Binding-site contacts:
Ligand atom C5 contacts residue ASN144 of chain 2.B at 3.3 Å.
Ligand atom C7 contacts residue ASN144 of chain 2.B at 4.4 Å.
Ligand atom N2 contacts residue ASN144 of chain 2.B at 3.1 Å (h-bond).
Ligand atom C2 contacts residue ASN144 of chain 2.B at 2.8 Å.
Ligand atom C6 contacts residue ASN144 of chain 2.B at 4.4 Å.
Ligand atom C1 contacts residue ASN144 of chain 2.B at 1.4 Å.
Ligand atom C4 contacts residue ASN144 of chain 2.B at 4.1 Å.
Ligand atom O5 contacts residue ASN144 of chain 2.B at 2.4 Å (h-bond).
Ligand atom C3 contacts residue ASN144 of chain 2.B at 3.6 Å.
Ligand atom O6 contacts residue ASN144 of chain 2.B at 4.5 Å.

Sequence of chain 2.B:
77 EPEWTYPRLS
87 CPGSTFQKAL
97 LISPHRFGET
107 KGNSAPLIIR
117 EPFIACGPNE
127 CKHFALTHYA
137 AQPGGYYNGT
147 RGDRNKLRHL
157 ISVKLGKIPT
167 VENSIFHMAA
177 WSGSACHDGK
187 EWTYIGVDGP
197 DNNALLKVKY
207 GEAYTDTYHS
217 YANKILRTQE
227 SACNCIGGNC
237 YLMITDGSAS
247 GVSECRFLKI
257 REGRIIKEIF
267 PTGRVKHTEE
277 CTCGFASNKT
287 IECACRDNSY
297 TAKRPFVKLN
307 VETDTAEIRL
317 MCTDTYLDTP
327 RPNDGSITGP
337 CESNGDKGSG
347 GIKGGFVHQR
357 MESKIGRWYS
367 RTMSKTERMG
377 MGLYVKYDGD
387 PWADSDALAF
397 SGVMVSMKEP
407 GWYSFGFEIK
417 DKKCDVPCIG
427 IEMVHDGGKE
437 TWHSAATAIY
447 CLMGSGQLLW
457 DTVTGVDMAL

The protein below binds the small molecule below.
Small molecule (SMILES): CC(=O)N[C@@H]1[C@@H](O)[C@H](O)[C@@H](CO)O[C@H]1O